Binding-site contacts:
Ligand atom C1 contacts residue PRO121 of chain 1.B at 3.2 Å (hydrophobic).
Ligand atom O14 contacts residue ILE327 of chain 1.B at 2.6 Å (h-bond).
Ligand atom O12 contacts residue ASN23 of chain 1.B at 3.4 Å.
Ligand atom C14 contacts residue ARG371 of chain 1.B at 3.5 Å.
Ligand atom O16 contacts residue ARG120 of chain 1.B at 2.8 Å (salt-bridge).
Ligand atom C19 contacts residue ARG331 of chain 1.B at 3.4 Å.
Ligand atom O15 contacts residue LYS22 of chain 1.B at 2.8 Å (salt-bridge).
Ligand atom O19 contacts residue ARG371 of chain 1.B at 2.9 Å (salt-bridge).
Ligand atom N1 contacts residue LEU124 of chain 1.B at 3.5 Å.
Ligand atom O12 contacts residue TRP95 of chain 1.B at 3.4 Å.
Ligand atom O19 contacts residue ALA305 of chain 1.B at 3.2 Å.
Ligand atom C15 contacts residue ILE327 of chain 1.B at 3.2 Å (hydrophobic).
Ligand atom O1 contacts residue ASP123 of chain 1.B at 3.2 Å (salt-bridge).
Ligand atom C6 contacts residue PRO121 of chain 1.B at 3.4 Å (hydrophobic).
Ligand atom O22 contacts residue THR304 of chain 1.B at 3.2 Å.
Ligand atom O5 contacts residue VAL163 of chain 1.B at 2.8 Å (h-bond).
Ligand atom O11 contacts residue ARG120 of chain 1.B at 3.3 Å.
Ligand atom O18 contacts residue LYS22 of chain 1.B at 3.2 Å (salt-bridge).
Ligand atom C1 contacts residue ASP123 of chain 1.B at 3.5 Å.
Ligand atom O8 contacts residue ARG120 of chain 1.B at 3.3 Å (salt-bridge).
Ligand atom O9 contacts residue EDO1 of chain 1.T at 3.2 Å (h-bond).
Ligand atom C8 contacts residue ASN23 of chain 1.B at 3.4 Å.
Ligand atom O5 contacts residue SER162 of chain 1.B at 3.4 Å.
Ligand atom O6 contacts residue SER162 of chain 1.B at 2.6 Å (h-bond).
Ligand atom O13 contacts residue LYS22 of chain 1.B at 3.1 Å (salt-bridge).
Ligand atom O11 contacts residue PRO121 of chain 1.B at 3.4 Å.
Ligand atom O1 contacts residue VAL122 of chain 1.B at 3.1 Å.
Ligand atom C6 contacts residue SER162 of chain 1.B at 3.4 Å.
Ligand atom C7 contacts residue ASN23 of chain 1.B at 3.2 Å.
Ligand atom N1 contacts residue ASP123 of chain 1.B at 2.8 Å (salt-bridge).
Ligand atom O19 contacts residue ARG331 of chain 1.B at 2.8 Å (salt-bridge).
Ligand atom O6 contacts residue GLY164 of chain 1.B at 3.4 Å (h-bond).
Ligand atom O1 contacts residue LEU124 of chain 1.B at 2.6 Å (h-bond).
Ligand atom O9 contacts residue GLY164 of chain 1.B at 3.0 Å (h-bond).
Ligand atom O10 contacts residue EDO1 of chain 1.T at 3.1 Å (h-bond).
Ligand atom O18 contacts residue LEU370 of chain 1.B at 3.5 Å.
Ligand atom O10 contacts residue ARG120 of chain 1.B at 2.9 Å (salt-bridge).
Ligand atom O17 contacts residue ARG120 of chain 1.B at 3.0 Å (salt-bridge).
Ligand atom O18 contacts residue ARG371 of chain 1.B at 2.8 Å (salt-bridge).
Ligand atom O6 contacts residue VAL163 of chain 1.B at 3.4 Å (h-bond).

This small molecule binds to this protein.
Small molecule (SMILES): CC(=O)N[C@H]1[C@@H](O[P](=O)(O)O[P](=O)(O)OC[C@H]2O[C@@H](n3ccc(=O)[nH]c3=O)[C@H](O)[C@@H]2O)O[C@H](CO)[C@@H](O)[C@@H]1O[C@@](C)(OP(=O)(O)O)C(=O)O

Sequence of chain 1.B:
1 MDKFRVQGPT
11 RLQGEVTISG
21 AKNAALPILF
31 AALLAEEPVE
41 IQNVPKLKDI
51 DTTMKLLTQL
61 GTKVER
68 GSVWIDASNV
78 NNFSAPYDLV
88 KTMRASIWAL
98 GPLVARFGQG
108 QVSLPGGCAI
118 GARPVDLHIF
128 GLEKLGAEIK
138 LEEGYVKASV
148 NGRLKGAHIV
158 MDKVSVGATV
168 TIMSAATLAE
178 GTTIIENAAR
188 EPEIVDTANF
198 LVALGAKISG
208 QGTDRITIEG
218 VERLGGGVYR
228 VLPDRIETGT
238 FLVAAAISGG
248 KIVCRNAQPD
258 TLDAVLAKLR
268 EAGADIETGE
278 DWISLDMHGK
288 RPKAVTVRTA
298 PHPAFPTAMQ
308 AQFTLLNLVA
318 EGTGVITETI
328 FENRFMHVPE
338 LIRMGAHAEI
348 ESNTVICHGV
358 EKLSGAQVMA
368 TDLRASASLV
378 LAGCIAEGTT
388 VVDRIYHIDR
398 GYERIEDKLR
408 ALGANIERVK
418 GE